A protein and the small-molecule ligand that binds it are described below.
Small molecule (SMILES): CC(=O)N[C@@H]1[C@@H](O)[C@H](O)[C@@H](CO)O[C@H]1O

Sequence of chain 1.B:
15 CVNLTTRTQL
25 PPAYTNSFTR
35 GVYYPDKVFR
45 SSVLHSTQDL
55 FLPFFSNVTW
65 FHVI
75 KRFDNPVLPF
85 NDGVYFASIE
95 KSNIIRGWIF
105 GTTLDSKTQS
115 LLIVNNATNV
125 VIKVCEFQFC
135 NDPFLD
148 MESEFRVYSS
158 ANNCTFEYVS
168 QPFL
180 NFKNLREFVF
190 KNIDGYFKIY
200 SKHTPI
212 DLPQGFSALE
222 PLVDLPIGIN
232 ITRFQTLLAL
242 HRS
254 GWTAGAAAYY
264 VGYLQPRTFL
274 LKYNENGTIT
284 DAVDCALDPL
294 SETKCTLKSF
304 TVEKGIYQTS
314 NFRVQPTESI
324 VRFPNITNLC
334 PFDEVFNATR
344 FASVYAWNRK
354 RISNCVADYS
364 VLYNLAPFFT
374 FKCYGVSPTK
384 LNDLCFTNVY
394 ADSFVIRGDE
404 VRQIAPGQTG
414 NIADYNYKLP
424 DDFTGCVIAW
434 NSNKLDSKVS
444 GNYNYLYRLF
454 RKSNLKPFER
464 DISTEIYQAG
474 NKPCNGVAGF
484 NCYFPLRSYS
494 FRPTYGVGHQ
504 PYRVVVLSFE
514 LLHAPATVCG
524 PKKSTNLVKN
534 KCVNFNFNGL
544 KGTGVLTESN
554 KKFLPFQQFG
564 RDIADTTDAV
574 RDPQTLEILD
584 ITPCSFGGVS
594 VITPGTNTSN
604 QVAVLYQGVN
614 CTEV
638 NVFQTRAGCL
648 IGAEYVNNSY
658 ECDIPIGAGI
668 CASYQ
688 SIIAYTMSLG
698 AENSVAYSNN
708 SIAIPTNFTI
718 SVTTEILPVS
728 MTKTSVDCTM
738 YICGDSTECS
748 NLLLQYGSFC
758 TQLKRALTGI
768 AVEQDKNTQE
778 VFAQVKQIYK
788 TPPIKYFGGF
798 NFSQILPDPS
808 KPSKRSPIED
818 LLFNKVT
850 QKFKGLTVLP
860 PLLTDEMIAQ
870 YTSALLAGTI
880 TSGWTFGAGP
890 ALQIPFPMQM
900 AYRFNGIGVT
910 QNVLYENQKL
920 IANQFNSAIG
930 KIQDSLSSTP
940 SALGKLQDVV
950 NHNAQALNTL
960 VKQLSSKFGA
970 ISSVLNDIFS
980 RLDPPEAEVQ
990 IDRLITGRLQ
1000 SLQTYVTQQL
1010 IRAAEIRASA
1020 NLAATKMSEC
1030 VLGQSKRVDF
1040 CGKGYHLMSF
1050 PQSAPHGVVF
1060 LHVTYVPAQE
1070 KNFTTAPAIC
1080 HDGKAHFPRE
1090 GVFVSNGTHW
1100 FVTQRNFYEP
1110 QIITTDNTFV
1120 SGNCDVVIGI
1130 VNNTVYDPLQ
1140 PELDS

Binding-site contacts:
Ligand atom C1 contacts residue ASN600 of chain 1.B at 1.4 Å.
Ligand atom C3 contacts residue ASN600 of chain 1.B at 3.8 Å.
Ligand atom O7 contacts residue THR601 of chain 1.B at 3.3 Å.
Ligand atom C7 contacts residue THR601 of chain 1.B at 4.1 Å.
Ligand atom C4 contacts residue ASN600 of chain 1.B at 4.2 Å.
Ligand atom N2 contacts residue ASN600 of chain 1.B at 2.9 Å (h-bond).
Ligand atom C7 contacts residue ASN600 of chain 1.B at 3.2 Å.
Ligand atom C8 contacts residue ASN600 of chain 1.B at 3.5 Å.
Ligand atom C2 contacts residue ASN600 of chain 1.B at 2.4 Å.
Ligand atom O5 contacts residue ASN600 of chain 1.B at 2.4 Å (h-bond).
Ligand atom O7 contacts residue ASN600 of chain 1.B at 3.0 Å (h-bond).
Ligand atom C5 contacts residue ASN600 of chain 1.B at 3.7 Å.
Ligand atom C8 contacts residue THR601 of chain 1.B at 3.6 Å.
Ligand atom O6 contacts residue ASN600 of chain 1.B at 4.4 Å.